Binding-site contacts:
Ligand atom O3B contacts residue DPO1 of chain 1.N at 0.9 Å (h-bond).
Ligand atom PA contacts residue DPO1 of chain 1.N at 2.3 Å.
Ligand atom O1B contacts residue GLN359 of chain 1.D at 3.5 Å.
Ligand atom C3' contacts residue GLU361 of chain 1.D at 3.1 Å.
Ligand atom PG contacts residue ARG405 of chain 1.D at 3.5 Å.
Ligand atom O2A contacts residue DPO1 of chain 1.N at 2.8 Å (h-bond).
Ligand atom O2A contacts residue CA1 of chain 1.P at 2.5 Å.
Ligand atom O1G contacts residue LYS409 of chain 1.D at 3.3 Å (salt-bridge).
Ligand atom O1B contacts residue DPO1 of chain 1.N at 0.6 Å (h-bond).
Ligand atom O3' contacts residue ARG318 of chain 1.D at 3.1 Å (salt-bridge).
Ligand atom N2 contacts residue TYR417 of chain 1.D at 3.3 Å.
Ligand atom PB contacts residue DPO1 of chain 1.N at 0.5 Å.
Ligand atom C2' contacts residue GLU361 of chain 1.D at 3.2 Å.
Ligand atom O2A contacts residue ASP533 of chain 1.D at 3.2 Å (salt-bridge).
Ligand atom O3A contacts residue LYS409 of chain 1.D at 2.4 Å (salt-bridge).
Ligand atom O1G contacts residue DPO1 of chain 1.N at 0.5 Å (h-bond).
Ligand atom O3A contacts residue DPO1 of chain 1.N at 0.8 Å (h-bond).
Ligand atom O3B contacts residue HIS385 of chain 1.D at 3.3 Å (h-bond).
Ligand atom PG contacts residue DPO1 of chain 1.N at 0.7 Å.
Ligand atom PA contacts residue LYS409 of chain 1.D at 3.1 Å.
Ligand atom O2B contacts residue DPO1 of chain 1.N at 0.1 Å (h-bond).
Ligand atom O4' contacts residue ARG318 of chain 1.D at 3.2 Å (salt-bridge).
Ligand atom O1G contacts residue ARG405 of chain 1.D at 3.1 Å (salt-bridge).
Ligand atom O5' contacts residue DPO1 of chain 1.N at 3.5 Å (h-bond).
Ligand atom O3B contacts residue GLN359 of chain 1.D at 3.6 Å (h-bond).
Ligand atom O3' contacts residue GLU361 of chain 1.D at 2.3 Å (salt-bridge).
Ligand atom O1A contacts residue DPO1 of chain 1.N at 3.1 Å (h-bond).
Ligand atom C5' contacts residue DPO1 of chain 1.N at 3.5 Å.
Ligand atom C1' contacts residue ARG318 of chain 1.D at 3.3 Å.
Ligand atom O2B contacts residue CA1 of chain 1.P at 2.9 Å.
Ligand atom O1A contacts residue LYS409 of chain 1.D at 2.6 Å (salt-bridge).
Ligand atom O3G contacts residue ARG405 of chain 1.D at 2.7 Å (salt-bridge).
Ligand atom O1B contacts residue HIS385 of chain 1.D at 3.4 Å (h-bond).
Ligand atom O2G contacts residue DPO1 of chain 1.N at 0.5 Å (h-bond).
Ligand atom O1B contacts residue LYS409 of chain 1.D at 3.7 Å.
Ligand atom O2G contacts residue CA1 of chain 1.P at 2.8 Å.
Ligand atom O2B contacts residue GLN359 of chain 1.D at 3.1 Å (h-bond).
Ligand atom O2B contacts residue ASP533 of chain 1.D at 3.5 Å (salt-bridge).
Ligand atom O3G contacts residue DPO1 of chain 1.N at 1.2 Å (h-bond).
Ligand atom O1B contacts residue TYR413 of chain 1.D at 2.3 Å (h-bond).

A protein and the small-molecule ligand that binds it are described below.
Small molecule (SMILES): Nc1nc2c(ncn2[C@H]2C[C@H](O)[C@@H](CO[P](=O)(O)O[P](=O)(O)OP(=O)(O)O)O2)c(=O)[nH]1

Sequence of chain 1.D:
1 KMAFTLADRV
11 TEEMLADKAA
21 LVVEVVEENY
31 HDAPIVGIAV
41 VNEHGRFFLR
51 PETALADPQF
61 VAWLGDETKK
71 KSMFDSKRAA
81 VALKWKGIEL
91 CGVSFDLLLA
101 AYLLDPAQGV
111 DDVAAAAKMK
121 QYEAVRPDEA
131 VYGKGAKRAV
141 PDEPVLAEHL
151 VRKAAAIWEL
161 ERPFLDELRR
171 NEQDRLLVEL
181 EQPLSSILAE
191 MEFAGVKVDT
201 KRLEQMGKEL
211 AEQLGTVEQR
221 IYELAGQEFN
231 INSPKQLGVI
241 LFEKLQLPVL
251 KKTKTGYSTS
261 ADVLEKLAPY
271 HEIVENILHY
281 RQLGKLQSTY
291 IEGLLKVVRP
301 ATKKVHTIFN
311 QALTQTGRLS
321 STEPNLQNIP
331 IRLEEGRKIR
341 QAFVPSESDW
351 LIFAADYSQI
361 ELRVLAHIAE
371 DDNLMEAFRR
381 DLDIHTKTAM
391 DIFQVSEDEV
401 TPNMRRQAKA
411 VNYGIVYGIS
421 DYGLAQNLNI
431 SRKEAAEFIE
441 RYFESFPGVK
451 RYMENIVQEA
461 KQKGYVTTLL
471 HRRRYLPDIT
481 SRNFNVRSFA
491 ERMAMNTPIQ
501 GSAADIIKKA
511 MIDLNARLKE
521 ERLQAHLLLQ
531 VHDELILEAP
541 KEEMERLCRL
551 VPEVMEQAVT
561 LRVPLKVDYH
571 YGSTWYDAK